The small molecule below binds the protein below.
Small molecule (SMILES): COC(=O)CCC(=O)OC

Binding-site contacts:
Ligand atom C07 contacts residue HIS113 of chain 1.C at 4.3 Å.
Ligand atom O09 contacts residue HIS113 of chain 1.C at 4.3 Å.
Ligand atom C07 contacts residue VAL91 of chain 1.C at 4.1 Å (hydrophobic).
Ligand atom O04 contacts residue GLY107 of chain 1.C at 4.3 Å.
Ligand atom C03 contacts residue CYS110 of chain 1.C at 3.9 Å (hydrophobic).
Ligand atom O09 contacts residue CYS110 of chain 1.C at 3.7 Å.
Ligand atom C10 contacts residue HIS88 of chain 1.C at 4.3 Å.
Ligand atom O08 contacts residue CYS110 of chain 1.C at 2.2 Å (h-bond).
Ligand atom O09 contacts residue HIS88 of chain 1.C at 4.5 Å.
Ligand atom C07 contacts residue CYS110 of chain 1.C at 2.4 Å (hydrophobic).
Ligand atom O02 contacts residue LYS90 of chain 1.C at 3.8 Å.
Ligand atom C05 contacts residue CYS110 of chain 1.C at 3.0 Å (hydrophobic).
Ligand atom C06 contacts residue CYS110 of chain 1.C at 1.9 Å (hydrophobic).
Ligand atom O08 contacts residue LYS109 of chain 1.C at 4.3 Å.
Ligand atom O04 contacts residue CYS110 of chain 1.C at 3.7 Å.
Ligand atom O08 contacts residue HIS113 of chain 1.C at 3.6 Å.
Ligand atom C10 contacts residue VAL91 of chain 1.C at 2.4 Å (hydrophobic).
Ligand atom O09 contacts residue VAL91 of chain 1.C at 3.2 Å.
Ligand atom C10 contacts residue HIS113 of chain 1.C at 3.2 Å.

Sequence of chain 1.C:
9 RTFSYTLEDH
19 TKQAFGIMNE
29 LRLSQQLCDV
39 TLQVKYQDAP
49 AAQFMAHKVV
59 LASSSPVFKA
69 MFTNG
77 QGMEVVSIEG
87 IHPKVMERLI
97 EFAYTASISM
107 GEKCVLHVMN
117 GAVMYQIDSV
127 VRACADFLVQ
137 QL